Sequence of chain 1.B:
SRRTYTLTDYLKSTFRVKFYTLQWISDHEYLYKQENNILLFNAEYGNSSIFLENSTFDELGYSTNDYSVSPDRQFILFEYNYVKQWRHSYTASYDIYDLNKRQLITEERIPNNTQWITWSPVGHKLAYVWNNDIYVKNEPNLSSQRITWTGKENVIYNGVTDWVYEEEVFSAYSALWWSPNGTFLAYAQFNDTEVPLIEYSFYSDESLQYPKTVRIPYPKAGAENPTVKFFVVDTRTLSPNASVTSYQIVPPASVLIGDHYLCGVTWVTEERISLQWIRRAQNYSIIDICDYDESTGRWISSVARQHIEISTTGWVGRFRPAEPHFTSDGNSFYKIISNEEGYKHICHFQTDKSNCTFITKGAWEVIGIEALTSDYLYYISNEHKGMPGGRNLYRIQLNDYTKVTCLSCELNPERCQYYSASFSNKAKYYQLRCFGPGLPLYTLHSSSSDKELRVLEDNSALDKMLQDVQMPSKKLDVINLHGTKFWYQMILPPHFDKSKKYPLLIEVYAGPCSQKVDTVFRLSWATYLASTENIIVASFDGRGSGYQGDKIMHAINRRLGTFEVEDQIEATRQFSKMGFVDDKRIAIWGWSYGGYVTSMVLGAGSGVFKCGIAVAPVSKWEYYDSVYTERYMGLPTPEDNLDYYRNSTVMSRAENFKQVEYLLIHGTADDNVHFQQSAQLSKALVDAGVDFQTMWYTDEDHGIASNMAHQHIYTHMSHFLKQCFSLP

Binding-site contacts:
Ligand atom C7 contacts residue ASN42 of chain 1.B at 4.3 Å.
Ligand atom C8 contacts residue ASN47 of chain 1.B at 2.9 Å.
Ligand atom O7 contacts residue SER49 of chain 1.B at 3.6 Å (h-bond).
Ligand atom O4 contacts residue TYR45 of chain 1.B at 4.1 Å.
Ligand atom C4 contacts residue ASN47 of chain 1.B at 4.2 Å.
Ligand atom C1 contacts residue ASN47 of chain 1.B at 1.4 Å.
Ligand atom C7 contacts residue SER49 of chain 1.B at 4.3 Å.
Ligand atom C3 contacts residue ASN47 of chain 1.B at 3.8 Å.
Ligand atom C5 contacts residue ASN47 of chain 1.B at 3.6 Å.
Ligand atom C2 contacts residue ASN47 of chain 1.B at 2.5 Å.
Ligand atom O5 contacts residue ASN47 of chain 1.B at 2.4 Å (h-bond).
Ligand atom O5 contacts residue TYR45 of chain 1.B at 4.1 Å.
Ligand atom N2 contacts residue ASN42 of chain 1.B at 3.9 Å.
Ligand atom C8 contacts residue SER49 of chain 1.B at 3.8 Å.
Ligand atom C5 contacts residue TYR45 of chain 1.B at 3.6 Å (hydrophobic).
Ligand atom C1 contacts residue TYR45 of chain 1.B at 3.9 Å (hydrophobic).
Ligand atom C7 contacts residue ASN47 of chain 1.B at 3.3 Å.
Ligand atom N2 contacts residue ASN47 of chain 1.B at 2.9 Å (h-bond).
Ligand atom C6 contacts residue TYR45 of chain 1.B at 4.4 Å (hydrophobic).
Ligand atom C4 contacts residue TYR45 of chain 1.B at 4.3 Å (hydrophobic).
Ligand atom C3 contacts residue TYR45 of chain 1.B at 4.4 Å (hydrophobic).
Ligand atom O6 contacts residue TYR45 of chain 1.B at 4.1 Å.
Ligand atom C8 contacts residue LEU40 of chain 1.B at 4.4 Å (hydrophobic).
Ligand atom C8 contacts residue SER48 of chain 1.B at 3.4 Å.

The small molecule below binds the protein below.
Small molecule (SMILES): CC(=O)N[C@@H]1[C@@H](O)[C@H](O)[C@@H](CO)O[C@H]1O